The protein below binds the small molecule below.
Small molecule (SMILES): OC[C@H]1O[C@H](O)[C@H](O)[C@@H](O)[C@@H]1O

Sequence of chain 1.E:
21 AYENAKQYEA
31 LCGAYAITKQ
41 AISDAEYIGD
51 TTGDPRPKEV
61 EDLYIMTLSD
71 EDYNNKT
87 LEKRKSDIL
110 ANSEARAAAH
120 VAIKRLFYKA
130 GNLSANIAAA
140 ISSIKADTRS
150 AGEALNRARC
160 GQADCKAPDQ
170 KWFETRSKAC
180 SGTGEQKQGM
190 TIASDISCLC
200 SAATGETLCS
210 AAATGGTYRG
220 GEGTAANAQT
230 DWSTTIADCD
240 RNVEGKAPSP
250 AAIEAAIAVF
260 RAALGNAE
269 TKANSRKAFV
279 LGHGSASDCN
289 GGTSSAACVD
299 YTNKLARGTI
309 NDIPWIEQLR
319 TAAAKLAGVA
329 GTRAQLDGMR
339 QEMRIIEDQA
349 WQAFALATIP

Binding-site contacts:
Ligand atom C1 contacts residue GLU205 of chain 1.E at 4.3 Å.
Ligand atom C6 contacts residue SER292 of chain 1.E at 4.1 Å.
Ligand atom C3 contacts residue SER292 of chain 1.E at 3.5 Å.
Ligand atom O5 contacts residue SER292 of chain 1.E at 2.0 Å (h-bond).
Ligand atom O4 contacts residue GLC1 of chain 1.S at 3.7 Å.
Ligand atom O2 contacts residue SER292 of chain 1.E at 3.3 Å (h-bond).
Ligand atom C3 contacts residue SER283 of chain 1.E at 4.0 Å.
Ligand atom C3 contacts residue GLC1 of chain 1.S at 3.5 Å.
Ligand atom C4 contacts residue SER292 of chain 1.E at 3.8 Å.
Ligand atom O5 contacts residue THR203 of chain 1.E at 3.9 Å.
Ligand atom C1 contacts residue HIS281 of chain 1.E at 3.7 Å.
Ligand atom O5 contacts residue GLU205 of chain 1.E at 3.5 Å (salt-bridge).
Ligand atom O2 contacts residue SER283 of chain 1.E at 2.8 Å (h-bond).
Ligand atom C4 contacts residue GLC1 of chain 1.S at 4.1 Å.
Ligand atom C6 contacts residue GLU205 of chain 1.E at 3.5 Å.
Ligand atom C1 contacts residue SER292 of chain 1.E at 1.4 Å.
Ligand atom C1 contacts residue SER293 of chain 1.E at 4.0 Å.
Ligand atom O2 contacts residue GLC1 of chain 1.S at 3.9 Å.
Ligand atom C5 contacts residue SER292 of chain 1.E at 2.9 Å.
Ligand atom C5 contacts residue THR203 of chain 1.E at 4.0 Å.
Ligand atom C2 contacts residue GLU23 of chain 1.E at 4.2 Å.
Ligand atom C5 contacts residue GLU205 of chain 1.E at 4.2 Å.
Ligand atom O2 contacts residue SER293 of chain 1.E at 3.9 Å.
Ligand atom C1 contacts residue THR203 of chain 1.E at 4.4 Å.
Ligand atom C6 contacts residue THR203 of chain 1.E at 4.1 Å.
Ligand atom C2 contacts residue SER292 of chain 1.E at 2.8 Å.
Ligand atom C2 contacts residue SER283 of chain 1.E at 3.9 Å.
Ligand atom O3 contacts residue GLC1 of chain 1.S at 3.8 Å.
Ligand atom C2 contacts residue HIS281 of chain 1.E at 3.9 Å.
Ligand atom O3 contacts residue SER283 of chain 1.E at 3.8 Å.
Ligand atom O2 contacts residue HIS281 of chain 1.E at 3.1 Å (h-bond).